This small molecule binds to this protein.
Small molecule (SMILES): CC[C@H](C)[C@H](NC(=O)[C@@H](N)CC(=O)O)C(=O)N[C@@H](CC(N)=O)C(=O)N[C@@H](Cc1ccccc1)C(=O)N[C@@H](CO)C(=O)N[C@@H](CO)C(=O)N[C@H](C=O)CC(C)C

Sequence of chain 3.V:
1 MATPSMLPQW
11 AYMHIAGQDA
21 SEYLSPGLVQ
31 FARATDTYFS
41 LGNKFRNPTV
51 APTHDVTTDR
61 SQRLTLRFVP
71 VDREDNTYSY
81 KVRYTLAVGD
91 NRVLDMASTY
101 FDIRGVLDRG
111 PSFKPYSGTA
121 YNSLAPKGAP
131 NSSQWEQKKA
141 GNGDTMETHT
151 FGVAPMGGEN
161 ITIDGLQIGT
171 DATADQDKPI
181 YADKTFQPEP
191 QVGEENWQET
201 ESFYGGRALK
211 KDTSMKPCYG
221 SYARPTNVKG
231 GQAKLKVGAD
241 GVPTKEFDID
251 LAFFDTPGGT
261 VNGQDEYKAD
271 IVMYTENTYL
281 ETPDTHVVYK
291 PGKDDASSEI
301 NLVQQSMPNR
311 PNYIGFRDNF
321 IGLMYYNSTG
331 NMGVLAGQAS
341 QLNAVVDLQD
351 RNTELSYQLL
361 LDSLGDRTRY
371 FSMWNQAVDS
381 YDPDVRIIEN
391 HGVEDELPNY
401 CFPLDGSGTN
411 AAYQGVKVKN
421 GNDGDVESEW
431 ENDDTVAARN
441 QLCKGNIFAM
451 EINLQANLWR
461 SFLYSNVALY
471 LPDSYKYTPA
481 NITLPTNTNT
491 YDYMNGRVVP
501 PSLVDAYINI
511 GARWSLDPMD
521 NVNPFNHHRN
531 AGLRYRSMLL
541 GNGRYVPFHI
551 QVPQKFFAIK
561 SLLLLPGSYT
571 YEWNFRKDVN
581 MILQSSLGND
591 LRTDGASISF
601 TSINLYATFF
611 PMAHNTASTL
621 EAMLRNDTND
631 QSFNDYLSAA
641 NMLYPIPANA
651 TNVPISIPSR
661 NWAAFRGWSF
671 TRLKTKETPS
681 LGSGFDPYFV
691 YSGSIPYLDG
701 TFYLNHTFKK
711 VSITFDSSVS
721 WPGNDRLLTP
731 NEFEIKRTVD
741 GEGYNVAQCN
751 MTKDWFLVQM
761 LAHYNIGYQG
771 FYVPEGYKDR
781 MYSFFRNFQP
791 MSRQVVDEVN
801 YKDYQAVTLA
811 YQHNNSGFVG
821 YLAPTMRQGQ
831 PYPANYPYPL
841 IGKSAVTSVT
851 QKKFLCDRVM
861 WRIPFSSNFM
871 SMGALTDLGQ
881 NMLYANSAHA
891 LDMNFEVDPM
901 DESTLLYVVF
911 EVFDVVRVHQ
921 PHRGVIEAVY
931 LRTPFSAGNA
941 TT

Binding-site contacts:
Ligand atom CG contacts residue GLY667 of chain 3.X at 3.7 Å.
Ligand atom OD1 contacts residue GLY667 of chain 3.X at 3.3 Å (h-bond).
Ligand atom CD1 contacts residue ARG33 of chain 3.V at 3.8 Å.
Ligand atom N contacts residue GLY42 of chain 3.V at 3.5 Å (h-bond).
Ligand atom CA contacts residue ARG666 of chain 3.X at 3.6 Å.
Ligand atom O contacts residue ALA874 of chain 3.X at 3.7 Å.
Ligand atom N contacts residue SER871 of chain 3.X at 3.6 Å.
Ligand atom C contacts residue ASN634 of chain 3.X at 3.8 Å.
Ligand atom OD2 contacts residue PRO864 of chain 3.X at 3.6 Å.
Ligand atom OD2 contacts residue GLU911 of chain 3.X at 3.4 Å (salt-bridge).
Ligand atom O contacts residue ASN634 of chain 3.X at 3.0 Å (h-bond).
Ligand atom O contacts residue GLY42 of chain 3.V at 3.5 Å.
Ligand atom O contacts residue ASN43 of chain 3.V at 3.6 Å.
Ligand atom CD2 contacts residue ALA20 of chain 3.V at 3.8 Å (hydrophobic).
Ligand atom N contacts residue GLY873 of chain 3.X at 3.8 Å.
Ligand atom CB contacts residue GLU911 of chain 3.X at 3.6 Å.
Ligand atom CB contacts residue GLY42 of chain 3.V at 3.7 Å.
Ligand atom CB contacts residue PHE913 of chain 3.X at 3.9 Å (hydrophobic).
Ligand atom OD1 contacts residue ARG666 of chain 3.X at 3.7 Å.
Ligand atom CB contacts residue ALA874 of chain 3.X at 3.9 Å (hydrophobic).
Ligand atom CD1 contacts residue ARG46 of chain 3.V at 3.9 Å.
Ligand atom CG contacts residue GLU911 of chain 3.X at 3.5 Å.
Ligand atom OG contacts residue PHE45 of chain 3.V at 3.3 Å (h-bond).
Ligand atom CD1 contacts residue SER21 of chain 3.V at 3.4 Å.
Ligand atom CG2 contacts residue TYR636 of chain 3.X at 3.8 Å (hydrophobic).
Ligand atom CD1 contacts residue ARG666 of chain 3.X at 3.9 Å.
Ligand atom O contacts residue ARG46 of chain 3.V at 3.9 Å.
Ligand atom N contacts residue ALA874 of chain 3.X at 3.8 Å.
Ligand atom N contacts residue ARG666 of chain 3.X at 3.4 Å.
Ligand atom CG contacts residue ASN634 of chain 3.X at 3.9 Å.
Ligand atom CB contacts residue ASN47 of chain 3.V at 3.7 Å.
Ligand atom CE1 contacts residue ARG46 of chain 3.V at 3.7 Å.
Ligand atom N contacts residue ARG666 of chain 3.X at 3.4 Å (salt-bridge).
Ligand atom OD2 contacts residue GLY667 of chain 3.X at 3.7 Å.
Ligand atom ND2 contacts residue THR49 of chain 3.V at 3.9 Å.
Ligand atom OG contacts residue ARG46 of chain 3.V at 3.2 Å.
Ligand atom N contacts residue ARG46 of chain 3.V at 3.9 Å.
Ligand atom OD1 contacts residue ASN634 of chain 3.X at 3.2 Å (h-bond).
Ligand atom C contacts residue ARG666 of chain 3.X at 3.7 Å.
Ligand atom CB contacts residue ARG666 of chain 3.X at 3.9 Å.

Sequence of chain 3.X:
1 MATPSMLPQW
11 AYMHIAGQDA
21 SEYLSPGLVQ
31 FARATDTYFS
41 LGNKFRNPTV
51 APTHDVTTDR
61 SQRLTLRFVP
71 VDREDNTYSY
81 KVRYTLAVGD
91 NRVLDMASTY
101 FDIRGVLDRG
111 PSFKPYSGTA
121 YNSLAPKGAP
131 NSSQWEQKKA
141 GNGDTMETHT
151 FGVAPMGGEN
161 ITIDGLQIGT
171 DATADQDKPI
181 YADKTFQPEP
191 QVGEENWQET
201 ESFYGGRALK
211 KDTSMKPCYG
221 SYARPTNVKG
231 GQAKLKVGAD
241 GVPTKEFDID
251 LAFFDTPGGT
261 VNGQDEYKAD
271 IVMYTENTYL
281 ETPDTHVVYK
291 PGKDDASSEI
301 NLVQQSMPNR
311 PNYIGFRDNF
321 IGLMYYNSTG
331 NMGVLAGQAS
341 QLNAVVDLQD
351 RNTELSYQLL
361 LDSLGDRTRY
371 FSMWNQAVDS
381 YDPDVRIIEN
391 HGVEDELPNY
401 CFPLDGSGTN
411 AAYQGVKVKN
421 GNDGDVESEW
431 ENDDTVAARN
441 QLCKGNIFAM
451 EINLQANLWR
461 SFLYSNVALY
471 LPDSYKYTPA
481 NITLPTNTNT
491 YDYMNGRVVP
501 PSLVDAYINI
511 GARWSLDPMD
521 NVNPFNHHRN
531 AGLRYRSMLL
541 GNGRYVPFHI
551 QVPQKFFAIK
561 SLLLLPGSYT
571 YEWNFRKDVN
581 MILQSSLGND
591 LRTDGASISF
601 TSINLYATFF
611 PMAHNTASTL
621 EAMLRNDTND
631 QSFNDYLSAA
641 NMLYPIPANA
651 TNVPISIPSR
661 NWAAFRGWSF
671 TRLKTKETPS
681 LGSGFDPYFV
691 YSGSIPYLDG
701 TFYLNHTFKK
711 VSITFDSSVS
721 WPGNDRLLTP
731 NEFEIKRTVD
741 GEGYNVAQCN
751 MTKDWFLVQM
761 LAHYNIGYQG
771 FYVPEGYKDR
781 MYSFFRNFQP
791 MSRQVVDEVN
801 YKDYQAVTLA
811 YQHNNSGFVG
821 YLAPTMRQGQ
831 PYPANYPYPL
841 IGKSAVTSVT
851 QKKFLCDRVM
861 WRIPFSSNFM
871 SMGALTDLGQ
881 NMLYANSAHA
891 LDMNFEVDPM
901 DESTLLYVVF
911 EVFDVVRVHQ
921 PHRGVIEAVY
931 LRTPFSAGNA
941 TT